Sequence of chain 36.A:
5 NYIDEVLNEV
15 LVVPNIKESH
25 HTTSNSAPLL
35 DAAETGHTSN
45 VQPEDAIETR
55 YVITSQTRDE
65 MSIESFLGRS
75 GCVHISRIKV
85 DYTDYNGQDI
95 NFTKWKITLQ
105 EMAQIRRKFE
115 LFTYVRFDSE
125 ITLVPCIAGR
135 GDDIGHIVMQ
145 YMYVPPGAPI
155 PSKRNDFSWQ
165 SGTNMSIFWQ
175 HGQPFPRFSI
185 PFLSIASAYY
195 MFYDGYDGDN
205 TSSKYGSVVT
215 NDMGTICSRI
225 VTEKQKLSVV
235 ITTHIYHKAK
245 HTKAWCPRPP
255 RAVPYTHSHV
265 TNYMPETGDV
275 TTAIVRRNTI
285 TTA

Binding-site contacts:
Ligand atom C8 contacts residue LEU103 of chain 36.A at 3.1 Å (hydrophobic).
Ligand atom C16 contacts residue TYR147 of chain 36.A at 4.3 Å (hydrophobic).
Ligand atom C20 contacts residue ILE125 of chain 36.A at 3.4 Å (hydrophobic).
Ligand atom C13 contacts residue ILE101 of chain 36.A at 3.4 Å (hydrophobic).
Ligand atom C1 contacts residue TYR193 of chain 36.A at 3.8 Å (hydrophobic).
Ligand atom N5 contacts residue TYR193 of chain 36.A at 4.0 Å.
Ligand atom C1 contacts residue TYR194 of chain 36.A at 4.2 Å (hydrophobic).
Ligand atom C10 contacts residue SER123 of chain 36.A at 4.2 Å.
Ligand atom C14 contacts residue LEU187 of chain 36.A at 4.3 Å (hydrophobic).
Ligand atom C18 contacts residue ILE220 of chain 36.A at 4.3 Å (hydrophobic).
Ligand atom C1 contacts residue MET195 of chain 36.A at 4.3 Å (hydrophobic).
Ligand atom C17 contacts residue ILE220 of chain 36.A at 3.9 Å (hydrophobic).
Ligand atom C18 contacts residue PHE182 of chain 36.A at 4.0 Å (hydrophobic).
Ligand atom C11 contacts residue HIS241 of chain 36.A at 3.7 Å.
Ligand atom C6 contacts residue THR102 of chain 36.A at 4.3 Å.
Ligand atom C3 contacts residue PHE121 of chain 36.A at 4.4 Å (hydrophobic).
Ligand atom C17 contacts residue TYR147 of chain 36.A at 4.0 Å (hydrophobic).
Ligand atom C16 contacts residue ILE101 of chain 36.A at 3.5 Å (hydrophobic).
Ligand atom C3 contacts residue LEU103 of chain 36.A at 4.2 Å (hydrophobic).
Ligand atom C3 contacts residue TYR193 of chain 36.A at 3.8 Å (hydrophobic).
Ligand atom C1 contacts residue ASN215 of chain 36.A at 3.6 Å.
Ligand atom C17 contacts residue ILE101 of chain 36.A at 3.8 Å (hydrophobic).
Ligand atom C13 contacts residue THR102 of chain 36.A at 4.3 Å.
Ligand atom C18 contacts residue ILE125 of chain 36.A at 4.2 Å (hydrophobic).
Ligand atom C7 contacts residue LEU103 of chain 36.A at 3.2 Å (hydrophobic).
Ligand atom C19 contacts residue ILE125 of chain 36.A at 3.2 Å (hydrophobic).
Ligand atom N4 contacts residue MET217 of chain 36.A at 3.3 Å.
Ligand atom C21 contacts residue ILE220 of chain 36.A at 3.5 Å (hydrophobic).
Ligand atom C15 contacts residue ILE101 of chain 36.A at 4.1 Å (hydrophobic).
Ligand atom O2 contacts residue MET195 of chain 36.A at 4.4 Å.
Ligand atom N5 contacts residue MET217 of chain 36.A at 3.3 Å (h-bond).
Ligand atom O2 contacts residue TYR193 of chain 36.A at 3.4 Å.
Ligand atom C14 contacts residue MET217 of chain 36.A at 3.9 Å (hydrophobic).
Ligand atom C7 contacts residue THR102 of chain 36.A at 4.2 Å.
Ligand atom N4 contacts residue TYR193 of chain 36.A at 3.5 Å.
Ligand atom C21 contacts residue TYR147 of chain 36.A at 2.7 Å (hydrophobic).
Ligand atom C8 contacts residue PHE121 of chain 36.A at 4.3 Å (hydrophobic).
Ligand atom C10 contacts residue HIS241 of chain 36.A at 3.6 Å.
Ligand atom C21 contacts residue ILE101 of chain 36.A at 4.0 Å (hydrophobic).
Ligand atom C14 contacts residue ILE101 of chain 36.A at 4.1 Å (hydrophobic).

A protein and the small-molecule ligand that binds it are described below.
Small molecule (SMILES): COc1ccc(N2CCN(c3cccc(C)c3)CC2)nn1